Sequence of chain 1.B:
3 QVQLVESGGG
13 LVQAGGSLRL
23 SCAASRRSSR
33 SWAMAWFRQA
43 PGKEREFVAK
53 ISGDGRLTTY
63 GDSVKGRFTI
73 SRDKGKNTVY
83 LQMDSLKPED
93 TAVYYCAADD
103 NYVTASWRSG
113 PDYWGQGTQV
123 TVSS

Binding-site contacts:
Ligand atom C15 contacts residue ARG28 of chain 1.B at 3.5 Å.
Ligand atom N3 contacts residue THR80 of chain 1.B at 3.2 Å (h-bond).
Ligand atom O1 contacts residue ARG29 of chain 1.B at 3.5 Å (salt-bridge).
Ligand atom NA4 contacts residue ASN79 of chain 1.B at 3.5 Å (h-bond).
Ligand atom C16 contacts residue ARG29 of chain 1.B at 3.6 Å.
Ligand atom OE2 contacts residue ARG32 of chain 1.B at 3.1 Å (salt-bridge).
Ligand atom N1 contacts residue ASN79 of chain 1.B at 3.4 Å (h-bond).
Ligand atom C15 contacts residue SER30 of chain 1.B at 3.7 Å.
Ligand atom OE1 contacts residue SER31 of chain 1.B at 2.9 Å (h-bond).
Ligand atom C15 contacts residue VAL4 of chain 1.B at 3.6 Å (hydrophobic).
Ligand atom C16 contacts residue SER30 of chain 1.B at 3.5 Å.
Ligand atom NA2 contacts residue ASP75 of chain 1.B at 3.6 Å.
Ligand atom NA4 contacts residue MET36 of chain 1.B at 3.6 Å.
Ligand atom N3 contacts residue ASN79 of chain 1.B at 3.3 Å.
Ligand atom C2 contacts residue ARG74 of chain 1.B at 3.7 Å.
Ligand atom N contacts residue ARG28 of chain 1.B at 3.6 Å.
Ligand atom N5 contacts residue ALA26 of chain 1.B at 3.4 Å.
Ligand atom C8A contacts residue ARG74 of chain 1.B at 3.6 Å.
Ligand atom OE2 contacts residue SER30 of chain 1.B at 3.0 Å (h-bond).
Ligand atom NA2 contacts residue THR80 of chain 1.B at 3.1 Å (h-bond).
Ligand atom C11 contacts residue VAL4 of chain 1.B at 3.4 Å (hydrophobic).
Ligand atom C4A contacts residue ASN79 of chain 1.B at 3.4 Å.
Ligand atom NA2 contacts residue ARG74 of chain 1.B at 3.5 Å (salt-bridge).
Ligand atom C8A contacts residue ASN79 of chain 1.B at 3.2 Å.
Ligand atom C4 contacts residue ASN79 of chain 1.B at 3.3 Å.
Ligand atom C2 contacts residue ASN79 of chain 1.B at 3.7 Å.
Ligand atom CT contacts residue ARG28 of chain 1.B at 3.7 Å.
Ligand atom NA4 contacts residue CYS24 of chain 1.B at 3.1 Å (h-bond).
Ligand atom N1 contacts residue ARG74 of chain 1.B at 3.0 Å (salt-bridge).
Ligand atom O2 contacts residue ARG28 of chain 1.B at 3.2 Å.
Ligand atom C16 contacts residue VAL4 of chain 1.B at 3.5 Å (hydrophobic).
Ligand atom N3 contacts residue VAL81 of chain 1.B at 3.2 Å.
Ligand atom C2 contacts residue THR80 of chain 1.B at 3.6 Å.
Ligand atom N8 contacts residue ASN79 of chain 1.B at 3.6 Å (h-bond).
Ligand atom C13 contacts residue TRP34 of chain 1.B at 3.5 Å (hydrophobic).
Ligand atom C2 contacts residue VAL81 of chain 1.B at 3.7 Å (hydrophobic).
Ligand atom C12 contacts residue VAL4 of chain 1.B at 3.6 Å (hydrophobic).
Ligand atom CM contacts residue ALA100 of chain 1.B at 3.2 Å (hydrophobic).
Ligand atom CD contacts residue SER30 of chain 1.B at 3.6 Å.
Ligand atom OE1 contacts residue SER30 of chain 1.B at 3.4 Å.

A small-molecule ligand and the protein it binds are described below.
Small molecule (SMILES): CN(Cc1cnc2nc(N)nc(N)c2n1)c1ccc(C(=O)N[C@@H](CCC(=O)O)C(=O)O)cc1